Binding-site contacts:
Ligand atom O1B contacts residue LYS37 of chain 1.A at 3.0 Å (salt-bridge).
Ligand atom O2' contacts residue ALA1 of chain 1.G at 2.9 Å (h-bond).
Ligand atom NZ contacts residue ALA1 of chain 1.G at 1.5 Å.
Ligand atom N3 contacts residue PHE71 of chain 1.A at 3.5 Å.
Ligand atom O2 contacts residue ILE143 of chain 1.A at 3.4 Å.
Ligand atom N4 contacts residue THR210 of chain 1.A at 3.3 Å (h-bond).
Ligand atom C3B contacts residue ALA1 of chain 1.G at 3.5 Å (hydrophobic).
Ligand atom O contacts residue TYR257 of chain 1.A at 2.6 Å (h-bond).
Ligand atom C6 contacts residue PHE71 of chain 1.A at 3.5 Å (hydrophobic).
Ligand atom OXT contacts residue ARG212 of chain 1.A at 3.4 Å (salt-bridge).
Ligand atom O2 contacts residue ARG107 of chain 1.A at 3.1 Å (salt-bridge).
Ligand atom C4 contacts residue TYR104 of chain 1.A at 3.5 Å (hydrophobic).
Ligand atom C2 contacts residue PHE71 of chain 1.A at 3.5 Å (hydrophobic).
Ligand atom C1B contacts residue ILE143 of chain 1.A at 3.6 Å (hydrophobic).
Ligand atom O4 contacts residue TYR104 of chain 1.A at 2.7 Å (h-bond).
Ligand atom O1A contacts residue LYS37 of chain 1.A at 3.0 Å (salt-bridge).
Ligand atom O2A contacts residue ARG212 of chain 1.A at 2.9 Å (salt-bridge).
Ligand atom C4 contacts residue PHE71 of chain 1.A at 3.3 Å (hydrophobic).
Ligand atom O3B contacts residue ALA1 of chain 1.G at 2.8 Å (h-bond).
Ligand atom OXT contacts residue TYR216 of chain 1.A at 3.5 Å (h-bond).
Ligand atom C contacts residue TYR216 of chain 1.A at 3.4 Å (hydrophobic).
Ligand atom O contacts residue TYR216 of chain 1.A at 2.6 Å (h-bond).
Ligand atom C contacts residue TYR257 of chain 1.A at 3.4 Å (hydrophobic).
Ligand atom OXT contacts residue ILE209 of chain 1.A at 3.5 Å.
Ligand atom O2B contacts residue ASN39 of chain 1.A at 3.1 Å (h-bond).
Ligand atom N1 contacts residue PHE71 of chain 1.A at 3.5 Å.
Ligand atom CD contacts residue ALA1 of chain 1.G at 3.1 Å (hydrophobic).
Ligand atom OXT contacts residue LYS37 of chain 1.A at 2.8 Å (salt-bridge).
Ligand atom C5 contacts residue PHE71 of chain 1.A at 3.4 Å (hydrophobic).
Ligand atom N contacts residue THR210 of chain 1.A at 2.9 Å (h-bond).
Ligand atom C contacts residue THR210 of chain 1.A at 3.4 Å.
Ligand atom O4 contacts residue PHE71 of chain 1.A at 3.5 Å.
Ligand atom O1B contacts residue ARG212 of chain 1.A at 3.0 Å (salt-bridge).
Ligand atom CA contacts residue THR210 of chain 1.A at 3.5 Å.
Ligand atom O contacts residue THR210 of chain 1.A at 2.6 Å (h-bond).
Ligand atom CE contacts residue ALA1 of chain 1.G at 2.4 Å (hydrophobic).
Ligand atom O contacts residue ARG212 of chain 1.A at 3.0 Å (salt-bridge).
Ligand atom O1' contacts residue ARG212 of chain 1.A at 3.2 Å (salt-bridge).
Ligand atom C5B contacts residue TRP40 of chain 1.A at 3.5 Å (hydrophobic).
Ligand atom O2B contacts residue TRP40 of chain 1.A at 2.9 Å (h-bond).

This small molecule binds to this protein.
Small molecule (SMILES): CC(=O)N[C@H]1[C@@H](O[P](=O)(O)O[P](=O)(O)OC[C@H]2O[C@@H](n3ccc(=O)[nH]c3=O)[C@H](O)[C@@H]2O)O[C@H](CO)[C@@H](O)[C@@H]1O[C@H](C)C(=O)N[C@@H](C)C(=O)N[C@H](CCC(=O)N[C@@H](CCCCN)C(=O)N[C@H](C)C(=O)N[C@H](C)C(=O)O)C(=O)O

Sequence of chain 1.A:
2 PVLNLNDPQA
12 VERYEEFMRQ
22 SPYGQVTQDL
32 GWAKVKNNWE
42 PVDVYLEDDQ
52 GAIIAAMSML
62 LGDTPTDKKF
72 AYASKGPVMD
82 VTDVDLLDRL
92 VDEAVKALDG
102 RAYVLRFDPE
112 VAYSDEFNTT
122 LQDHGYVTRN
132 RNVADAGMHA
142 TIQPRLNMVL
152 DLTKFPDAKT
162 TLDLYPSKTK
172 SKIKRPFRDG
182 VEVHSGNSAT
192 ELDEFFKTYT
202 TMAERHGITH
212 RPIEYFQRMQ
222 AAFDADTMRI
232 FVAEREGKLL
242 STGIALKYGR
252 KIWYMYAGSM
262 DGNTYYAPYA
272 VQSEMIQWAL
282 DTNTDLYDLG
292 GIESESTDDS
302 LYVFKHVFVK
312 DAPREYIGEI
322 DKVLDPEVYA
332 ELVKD